Sequence of chain 1.B:
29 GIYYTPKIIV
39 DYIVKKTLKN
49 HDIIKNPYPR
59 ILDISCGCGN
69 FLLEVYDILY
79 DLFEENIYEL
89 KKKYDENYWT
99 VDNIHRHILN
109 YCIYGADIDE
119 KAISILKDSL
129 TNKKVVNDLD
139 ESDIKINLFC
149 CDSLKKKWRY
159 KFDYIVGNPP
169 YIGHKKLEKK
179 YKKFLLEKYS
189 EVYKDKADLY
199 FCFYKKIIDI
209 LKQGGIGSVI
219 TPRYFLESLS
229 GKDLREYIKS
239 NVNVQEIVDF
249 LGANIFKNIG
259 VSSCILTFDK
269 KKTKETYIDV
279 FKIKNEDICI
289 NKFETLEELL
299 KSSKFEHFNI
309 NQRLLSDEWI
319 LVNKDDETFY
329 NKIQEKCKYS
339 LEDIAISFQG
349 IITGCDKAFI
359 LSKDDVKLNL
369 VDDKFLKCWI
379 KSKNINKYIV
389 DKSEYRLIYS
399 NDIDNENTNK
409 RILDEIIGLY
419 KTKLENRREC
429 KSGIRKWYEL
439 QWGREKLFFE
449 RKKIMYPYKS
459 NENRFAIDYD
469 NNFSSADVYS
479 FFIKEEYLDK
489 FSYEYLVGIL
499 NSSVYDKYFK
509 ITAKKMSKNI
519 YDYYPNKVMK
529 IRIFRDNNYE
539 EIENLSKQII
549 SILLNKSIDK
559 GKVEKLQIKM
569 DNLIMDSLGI

Binding-site contacts:
Ligand atom N3 contacts residue SER151 of chain 1.B at 3.0 Å (h-bond).
Ligand atom C14 contacts residue ASP150 of chain 1.B at 3.5 Å.
Ligand atom O contacts residue ILE30 of chain 1.B at 3.3 Å.
Ligand atom C contacts residue GLY29 of chain 1.B at 3.3 Å.
Ligand atom O3 contacts residue ASP115 of chain 1.B at 2.5 Å (salt-bridge).
Ligand atom C5 contacts residue ILE116 of chain 1.B at 3.8 Å (hydrophobic).
Ligand atom O2 contacts residue PRO168 of chain 1.B at 3.4 Å.
Ligand atom C contacts residue ASP115 of chain 1.B at 3.4 Å.
Ligand atom N3 contacts residue ASP150 of chain 1.B at 3.7 Å.
Ligand atom O3 contacts residue ILE116 of chain 1.B at 3.5 Å.
Ligand atom C10 contacts residue TYR179 of chain 1.B at 3.4 Å (hydrophobic).
Ligand atom N2 contacts residue ILE116 of chain 1.B at 3.3 Å (h-bond).
Ligand atom O1 contacts residue ASP115 of chain 1.B at 3.8 Å.
Ligand atom N2 contacts residue ASP115 of chain 1.B at 3.6 Å.
Ligand atom N3 contacts residue CYS149 of chain 1.B at 3.8 Å.
Ligand atom C6 contacts residue ILE116 of chain 1.B at 3.7 Å (hydrophobic).
Ligand atom C6 contacts residue SER151 of chain 1.B at 3.2 Å.
Ligand atom C6 contacts residue ILE62 of chain 1.B at 3.6 Å (hydrophobic).
Ligand atom C9 contacts residue TYR179 of chain 1.B at 3.4 Å (hydrophobic).
Ligand atom N4 contacts residue ASP150 of chain 1.B at 3.0 Å (salt-bridge).
Ligand atom N contacts residue ILE116 of chain 1.B at 3.8 Å.
Ligand atom C8 contacts residue TYR179 of chain 1.B at 3.4 Å (hydrophobic).
Ligand atom N1 contacts residue PRO168 of chain 1.B at 3.7 Å.
Ligand atom C11 contacts residue TYR179 of chain 1.B at 3.7 Å (hydrophobic).
Ligand atom C2 contacts residue ASP115 of chain 1.B at 3.3 Å.
Ligand atom O2 contacts residue GLY29 of chain 1.B at 3.1 Å (h-bond).
Ligand atom O contacts residue ASP115 of chain 1.B at 2.5 Å (salt-bridge).
Ligand atom C16 contacts residue ASP115 of chain 1.B at 3.5 Å.
Ligand atom C3 contacts residue PRO168 of chain 1.B at 3.5 Å (hydrophobic).
Ligand atom C1 contacts residue SER63 of chain 1.B at 3.9 Å.
Ligand atom O1 contacts residue PRO168 of chain 1.B at 3.6 Å.
Ligand atom C4 contacts residue PHE201 of chain 1.B at 3.8 Å (hydrophobic).
Ligand atom N4 contacts residue TYR179 of chain 1.B at 3.8 Å.
Ligand atom C16 contacts residue GLY29 of chain 1.B at 3.8 Å.
Ligand atom C6 contacts residue CYS149 of chain 1.B at 3.7 Å (hydrophobic).
Ligand atom C1 contacts residue ASP115 of chain 1.B at 3.8 Å.
Ligand atom O contacts residue GLY65 of chain 1.B at 3.5 Å.
Ligand atom O1 contacts residue SER63 of chain 1.B at 3.2 Å.
Ligand atom N2 contacts residue ILE62 of chain 1.B at 3.7 Å.
Ligand atom C7 contacts residue PHE201 of chain 1.B at 3.6 Å (hydrophobic).

The protein below binds the small molecule below.
Small molecule (SMILES): Nc1ccc(CNc2ncnc3c2ncn3[C@@H]2O[C@H](CO)[C@@H](O)[C@H]2O)cc1